Sequence of chain 1.B:
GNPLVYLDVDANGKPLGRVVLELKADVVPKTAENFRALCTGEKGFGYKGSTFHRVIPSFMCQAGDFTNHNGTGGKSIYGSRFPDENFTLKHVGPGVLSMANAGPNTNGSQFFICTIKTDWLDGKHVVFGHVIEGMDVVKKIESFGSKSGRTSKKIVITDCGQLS

The small molecule below binds the protein below.
Small molecule (SMILES): CC[C@@H]1NC(=O)[C@H]([C@H](O)[C@H](C)C/C=C/CCC[n+]2cccc3ccccc32)N(C)C(=O)[C@H](C(C)C)N(C)C(=O)[C@H](CC(C)C)N(C)C(=O)[C@H](CC(C)C)N(C)C(=O)[C@@H](C)NC(=O)[C@H](C)NC(=O)[C@H](CC(C)C)N(C)C(=O)[C@H](C(C)C)NC(=O)[C@H](CC(C)C)N(C)C(=O)CN(C)C1=O

Binding-site contacts:
Ligand atom N contacts residue PHE60 of chain 1.B at 3.8 Å.
Ligand atom C contacts residue ASN102 of chain 1.B at 3.4 Å.
Ligand atom CN contacts residue ARG55 of chain 1.B at 3.6 Å.
Ligand atom O contacts residue GLY72 of chain 1.B at 3.6 Å.
Ligand atom CD1 contacts residue ASN102 of chain 1.B at 3.3 Å.
Ligand atom CG1 contacts residue GLN63 of chain 1.B at 3.3 Å.
Ligand atom O contacts residue HIS126 of chain 1.B at 3.3 Å.
Ligand atom CG contacts residue GLN111 of chain 1.B at 3.6 Å.
Ligand atom CA contacts residue PHE60 of chain 1.B at 3.8 Å (hydrophobic).
Ligand atom CB contacts residue ASN102 of chain 1.B at 3.8 Å.
Ligand atom O contacts residue PHE60 of chain 1.B at 3.1 Å.
Ligand atom CN contacts residue LEU122 of chain 1.B at 3.8 Å (hydrophobic).
Ligand atom CG1 contacts residue ALA101 of chain 1.B at 3.7 Å (hydrophobic).
Ligand atom C contacts residue GLY72 of chain 1.B at 3.0 Å.
Ligand atom N contacts residue GLY72 of chain 1.B at 3.0 Å (h-bond).
Ligand atom CA contacts residue ASN102 of chain 1.B at 3.0 Å.
Ligand atom CN contacts residue HIS126 of chain 1.B at 3.3 Å.
Ligand atom CH contacts residue ALA103 of chain 1.B at 3.8 Å (hydrophobic).
Ligand atom O contacts residue ASN102 of chain 1.B at 3.4 Å (h-bond).
Ligand atom O contacts residue GLN63 of chain 1.B at 3.1 Å (h-bond).
Ligand atom CG1 contacts residue PHE113 of chain 1.B at 3.6 Å (hydrophobic).
Ligand atom CG2 contacts residue PHE60 of chain 1.B at 3.6 Å (hydrophobic).
Ligand atom O contacts residue ALA101 of chain 1.B at 3.6 Å.
Ligand atom CB contacts residue GLY72 of chain 1.B at 3.6 Å.
Ligand atom CN contacts residue ARG55 of chain 1.B at 3.6 Å.
Ligand atom CB contacts residue ASN102 of chain 1.B at 3.3 Å.
Ligand atom CB contacts residue PHE113 of chain 1.B at 3.8 Å (hydrophobic).
Ligand atom CG contacts residue ALA101 of chain 1.B at 3.7 Å (hydrophobic).
Ligand atom CG contacts residue ASN102 of chain 1.B at 3.6 Å.
Ligand atom O contacts residue ARG55 of chain 1.B at 2.9 Å (salt-bridge).
Ligand atom CB contacts residue PHE60 of chain 1.B at 3.8 Å (hydrophobic).
Ligand atom CB contacts residue GLN111 of chain 1.B at 3.6 Å.
Ligand atom CG1 contacts residue ARG55 of chain 1.B at 3.7 Å.
Ligand atom CA contacts residue GLY72 of chain 1.B at 3.2 Å.
Ligand atom CA contacts residue ARG55 of chain 1.B at 3.8 Å.
Ligand atom CA contacts residue GLY72 of chain 1.B at 3.7 Å.
Ligand atom CN contacts residue GLY72 of chain 1.B at 3.2 Å.
Ligand atom O contacts residue TRP121 of chain 1.B at 2.8 Å (h-bond).
Ligand atom N contacts residue ASN102 of chain 1.B at 3.0 Å (h-bond).
Ligand atom C contacts residue PHE60 of chain 1.B at 3.4 Å (hydrophobic).